Sequence of chain 1.A:
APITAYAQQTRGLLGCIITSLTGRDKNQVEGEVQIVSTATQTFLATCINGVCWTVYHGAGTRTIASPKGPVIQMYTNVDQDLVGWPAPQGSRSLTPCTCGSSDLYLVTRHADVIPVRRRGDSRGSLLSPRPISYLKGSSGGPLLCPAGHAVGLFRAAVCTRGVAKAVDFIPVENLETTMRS

Binding-site contacts:
Ligand atom O contacts residue THR15 of chain 1.A at 3.4 Å (h-bond).
Ligand atom O contacts residue VAL47 of chain 1.C at 3.3 Å.
Ligand atom CD1 contacts residue THR119 of chain 1.C at 3.4 Å.
Ligand atom O contacts residue ILE19 of chain 1.B at 3.2 Å.
Ligand atom CG2 contacts residue TRP96 of chain 1.C at 3.4 Å (hydrophobic).
Ligand atom NZ contacts residue ALA18 of chain 1.A at 3.0 Å (h-bond).
Ligand atom O contacts residue GLU43 of chain 1.C at 3.1 Å (salt-bridge).
Ligand atom O contacts residue PRO17 of chain 1.B at 3.0 Å (h-bond).
Ligand atom O contacts residue ILE75 of chain 1.C at 3.4 Å.
Ligand atom CA contacts residue THR74 of chain 1.C at 3.4 Å.
Ligand atom O contacts residue VAL40 of chain 1.C at 3.3 Å.
Ligand atom N contacts residue GLU43 of chain 1.C at 2.9 Å (salt-bridge).
Ligand atom O contacts residue VAL44 of chain 1.C at 3.3 Å (h-bond).
Ligand atom CA contacts residue ALA18 of chain 1.B at 3.2 Å (hydrophobic).
Ligand atom CG2 contacts residue SER48 of chain 1.C at 3.4 Å.
Ligand atom CE contacts residue ALA18 of chain 1.A at 3.4 Å (hydrophobic).
Ligand atom N contacts residue SER48 of chain 1.C at 3.3 Å (h-bond).
Ligand atom N contacts residue ILE46 of chain 1.C at 2.7 Å (h-bond).
Ligand atom N contacts residue ILE46 of chain 1.C at 3.2 Å (h-bond).
Ligand atom O contacts residue GLY15 of chain 1.B at 3.2 Å.
Ligand atom OG contacts residue THR74 of chain 1.C at 3.2 Å.
Ligand atom C contacts residue ALA18 of chain 1.B at 3.5 Å (hydrophobic).
Ligand atom CG2 contacts residue ILE46 of chain 1.C at 2.9 Å (hydrophobic).
Ligand atom O contacts residue ILE46 of chain 1.C at 2.9 Å (h-bond).
Ligand atom CA contacts residue LYS16 of chain 1.B at 3.0 Å.
Ligand atom CA contacts residue GLN19 of chain 1.A at 3.4 Å.
Ligand atom O contacts residue GLY42 of chain 1.C at 3.4 Å.
Ligand atom CG1 contacts residue SER48 of chain 1.C at 3.3 Å.
Ligand atom CD contacts residue TYR17 of chain 1.A at 3.1 Å (hydrophobic).
Ligand atom O contacts residue ALA18 of chain 1.B at 3.0 Å (h-bond).
Ligand atom O contacts residue ALA76 of chain 1.C at 2.9 Å (h-bond).
Ligand atom O contacts residue ILE20 of chain 1.B at 2.8 Å (h-bond).
Ligand atom N contacts residue THR74 of chain 1.C at 2.8 Å (h-bond).
Ligand atom NH2 contacts residue VAL40 of chain 1.C at 3.0 Å (h-bond).
Ligand atom O contacts residue SER48 of chain 1.C at 3.0 Å (h-bond).
Ligand atom CG2 contacts residue GLU41 of chain 1.C at 3.4 Å.
Ligand atom N contacts residue VAL44 of chain 1.C at 2.8 Å (h-bond).
Ligand atom O contacts residue PRO17 of chain 1.B at 3.4 Å.
Ligand atom N contacts residue ALA18 of chain 1.B at 2.9 Å (h-bond).
Ligand atom O contacts residue VAL40 of chain 1.C at 3.1 Å.

Sequence of chain 1.B:
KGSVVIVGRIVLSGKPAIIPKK

Sequence of chain 1.C:
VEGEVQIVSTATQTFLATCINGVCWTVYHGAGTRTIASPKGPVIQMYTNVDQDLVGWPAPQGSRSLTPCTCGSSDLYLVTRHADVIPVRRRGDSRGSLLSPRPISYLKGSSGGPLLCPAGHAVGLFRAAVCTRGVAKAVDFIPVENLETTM

This small molecule binds to this protein.
Small molecule (SMILES): CC[C@H](C)[C@H](NC(=O)[C@H](CCCN=C(N)N)NC(=O)CNC(=O)[C@@H](NC(=O)[C@@H](NC(=O)[C@@H](NC(=O)[C@@H](NC(=O)[C@H](CO)NC(=O)CN)C(C)C)C(C)C)[C@@H](C)CC)C(C)C)C(=O)N[C@H](C(=O)N[C@@H](CC(C)C)C(=O)N[C@@H](CO)C(=O)NCC(=O)N[C@@H](CCCCN)C(=O)N1CCC[C@H]1C(=O)N[C@@H](C)C=O)C(C)C